Binding-site contacts:
Ligand atom O2 contacts residue VAL246 of chain 1.B at 3.6 Å.
Ligand atom C23 contacts residue ASP271 of chain 1.B at 3.2 Å.
Ligand atom C7 contacts residue ALA326 of chain 1.B at 3.8 Å (hydrophobic).
Ligand atom C30 contacts residue LEU330 of chain 1.B at 3.5 Å (hydrophobic).
Ligand atom O1 contacts residue THR261 of chain 1.B at 3.3 Å.
Ligand atom N5 contacts residue LEU316 of chain 1.B at 3.3 Å.
Ligand atom C15 contacts residue LYS218 of chain 1.B at 3.2 Å.
Ligand atom N4 contacts residue ALA216 of chain 1.B at 3.8 Å.
Ligand atom C4 contacts residue LEU316 of chain 1.B at 3.8 Å (hydrophobic).
Ligand atom C16 contacts residue LEU196 of chain 1.B at 3.7 Å (hydrophobic).
Ligand atom N5 contacts residue ALA216 of chain 1.B at 3.3 Å.
Ligand atom N4 contacts residue MET264 of chain 1.B at 2.9 Å (h-bond).
Ligand atom C5 contacts residue ALA216 of chain 1.B at 3.5 Å (hydrophobic).
Ligand atom C11 contacts residue MET264 of chain 1.B at 3.1 Å (hydrophobic).
Ligand atom O1 contacts residue LYS218 of chain 1.B at 3.5 Å.
Ligand atom C27 contacts residue ASP271 of chain 1.B at 3.5 Å.
Ligand atom C11 contacts residue PHE263 of chain 1.B at 3.8 Å (hydrophobic).
Ligand atom N5 contacts residue THR261 of chain 1.B at 3.0 Å (h-bond).
Ligand atom C5 contacts residue LEU316 of chain 1.B at 3.4 Å (hydrophobic).
Ligand atom C15 contacts residue THR261 of chain 1.B at 3.5 Å.
Ligand atom O2 contacts residue ASP327 of chain 1.B at 2.8 Å (salt-bridge).
Ligand atom C30 contacts residue ILE259 of chain 1.B at 3.5 Å (hydrophobic).
Ligand atom C28 contacts residue ASP271 of chain 1.B at 3.2 Å.
Ligand atom C25 contacts residue PHE328 of chain 1.B at 3.3 Å (hydrophobic).
Ligand atom C29 contacts residue PHE328 of chain 1.B at 3.5 Å (hydrophobic).
Ligand atom C9 contacts residue ALA326 of chain 1.B at 3.7 Å (hydrophobic).
Ligand atom C9 contacts residue ASP327 of chain 1.B at 3.2 Å.
Ligand atom C22 contacts residue ASP271 of chain 1.B at 3.5 Å.
Ligand atom N6 contacts residue ASP327 of chain 1.B at 3.5 Å (salt-bridge).
Ligand atom C2 contacts residue LEU316 of chain 1.B at 3.4 Å (hydrophobic).
Ligand atom C15 contacts residue VAL217 of chain 1.B at 3.6 Å (hydrophobic).
Ligand atom N1 contacts residue VAL204 of chain 1.B at 3.6 Å.
Ligand atom C1 contacts residue LEU316 of chain 1.B at 3.6 Å (hydrophobic).
Ligand atom C15 contacts residue ALA216 of chain 1.B at 3.4 Å (hydrophobic).
Ligand atom C18 contacts residue ASP327 of chain 1.B at 3.3 Å.
Ligand atom N5 contacts residue GLU262 of chain 1.B at 3.0 Å (salt-bridge).
Ligand atom N9 contacts residue ASP271 of chain 1.B at 2.6 Å (salt-bridge).
Ligand atom C15 contacts residue ILE259 of chain 1.B at 3.5 Å (hydrophobic).
Ligand atom C13 contacts residue VAL204 of chain 1.B at 3.8 Å (hydrophobic).
Ligand atom C33 contacts residue ASP271 of chain 1.B at 3.5 Å.

Sequence of chain 1.B:
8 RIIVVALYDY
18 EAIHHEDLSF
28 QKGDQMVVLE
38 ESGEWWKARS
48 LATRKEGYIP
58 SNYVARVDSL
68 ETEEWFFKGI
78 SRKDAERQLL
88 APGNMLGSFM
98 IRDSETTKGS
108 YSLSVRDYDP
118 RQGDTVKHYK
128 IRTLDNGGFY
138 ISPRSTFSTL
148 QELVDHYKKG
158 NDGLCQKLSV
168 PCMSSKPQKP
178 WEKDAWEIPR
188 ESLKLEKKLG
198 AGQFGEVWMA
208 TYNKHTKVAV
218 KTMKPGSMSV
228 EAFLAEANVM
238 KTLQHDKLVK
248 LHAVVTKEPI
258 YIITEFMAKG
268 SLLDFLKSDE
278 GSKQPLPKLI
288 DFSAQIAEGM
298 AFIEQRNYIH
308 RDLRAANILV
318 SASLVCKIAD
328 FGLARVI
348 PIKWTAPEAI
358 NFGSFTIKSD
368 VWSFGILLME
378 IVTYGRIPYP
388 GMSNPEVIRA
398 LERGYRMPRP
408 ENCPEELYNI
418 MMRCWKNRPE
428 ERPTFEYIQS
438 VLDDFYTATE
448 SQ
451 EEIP

The small molecule below binds the protein below.
Small molecule (SMILES): COc1cc(-c2nn(C3CCC(N4CCN(C)CC4)CC3)c3ncnc(N)c23)ccc1NC(=O)c1cc2ccccc2n1C